Binding-site contacts:
Ligand atom C7 contacts residue ASN154 of chain 58.A at 3.3 Å.
Ligand atom O6 contacts residue MET151 of chain 58.A at 4.0 Å.
Ligand atom O5 contacts residue THR156 of chain 58.A at 3.9 Å.
Ligand atom O7 contacts residue ASN154 of chain 58.A at 4.3 Å.
Ligand atom N2 contacts residue ASN154 of chain 58.A at 2.9 Å (h-bond).
Ligand atom C2 contacts residue ASN154 of chain 58.A at 2.5 Å.
Ligand atom C4 contacts residue ASN154 of chain 58.A at 4.3 Å.
Ligand atom C5 contacts residue THR156 of chain 58.A at 4.1 Å.
Ligand atom C6 contacts residue MET151 of chain 58.A at 4.0 Å (hydrophobic).
Ligand atom C3 contacts residue ASN154 of chain 58.A at 3.8 Å.
Ligand atom O5 contacts residue ASN154 of chain 58.A at 2.3 Å (h-bond).
Ligand atom C1 contacts residue ASN154 of chain 58.A at 1.4 Å.
Ligand atom C8 contacts residue ASN154 of chain 58.A at 2.8 Å.
Ligand atom C5 contacts residue ASN154 of chain 58.A at 3.7 Å.
Ligand atom N2 contacts residue THR156 of chain 58.A at 4.3 Å.
Ligand atom O5 contacts residue MET151 of chain 58.A at 3.9 Å.
Ligand atom C3 contacts residue THR156 of chain 58.A at 4.5 Å.
Ligand atom C2 contacts residue THR156 of chain 58.A at 4.2 Å.
Ligand atom C1 contacts residue THR156 of chain 58.A at 3.2 Å.

Sequence of chain 58.A:
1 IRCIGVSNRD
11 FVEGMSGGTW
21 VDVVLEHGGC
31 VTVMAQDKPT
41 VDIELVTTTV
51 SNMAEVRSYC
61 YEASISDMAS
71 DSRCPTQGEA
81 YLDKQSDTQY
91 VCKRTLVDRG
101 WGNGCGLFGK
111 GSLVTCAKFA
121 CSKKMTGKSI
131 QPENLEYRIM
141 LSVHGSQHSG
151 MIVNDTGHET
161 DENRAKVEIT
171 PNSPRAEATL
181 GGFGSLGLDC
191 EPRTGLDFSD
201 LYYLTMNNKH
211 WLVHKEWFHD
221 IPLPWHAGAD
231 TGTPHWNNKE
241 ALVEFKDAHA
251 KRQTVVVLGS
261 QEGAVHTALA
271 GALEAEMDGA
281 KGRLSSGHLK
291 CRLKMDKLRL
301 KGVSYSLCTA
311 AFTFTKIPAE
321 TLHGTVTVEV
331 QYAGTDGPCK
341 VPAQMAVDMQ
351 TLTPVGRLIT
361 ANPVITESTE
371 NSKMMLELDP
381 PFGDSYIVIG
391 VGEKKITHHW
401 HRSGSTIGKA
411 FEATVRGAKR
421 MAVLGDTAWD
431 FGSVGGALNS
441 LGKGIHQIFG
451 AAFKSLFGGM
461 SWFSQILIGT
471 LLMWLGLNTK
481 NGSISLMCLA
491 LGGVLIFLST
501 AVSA

This protein binds this small molecule.
Small molecule (SMILES): CC(=O)N[C@@H]1[C@@H](O)[C@H](O)[C@@H](CO)O[C@H]1O